Sequence of chain 1.K:
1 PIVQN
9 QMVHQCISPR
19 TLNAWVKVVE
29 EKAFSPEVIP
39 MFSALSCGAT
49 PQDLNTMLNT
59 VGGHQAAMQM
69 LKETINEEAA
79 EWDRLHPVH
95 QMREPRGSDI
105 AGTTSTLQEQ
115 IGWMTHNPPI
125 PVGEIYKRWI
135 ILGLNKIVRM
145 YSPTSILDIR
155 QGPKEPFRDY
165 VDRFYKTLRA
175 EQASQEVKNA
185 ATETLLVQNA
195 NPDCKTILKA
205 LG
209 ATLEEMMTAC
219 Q

Binding-site contacts:
Ligand atom C1 contacts residue GLN67 of chain 1.K at 3.1 Å.
Ligand atom N4 contacts residue ASN57 of chain 1.K at 2.8 Å (h-bond).
Ligand atom O4 contacts residue GLN179 of chain 1.L at 3.5 Å (h-bond).
Ligand atom F1 contacts residue LYS70 of chain 1.K at 3.2 Å.
Ligand atom C13 contacts residue ASN57 of chain 1.K at 3.4 Å.
Ligand atom N3 contacts residue GLN179 of chain 1.L at 3.5 Å (h-bond).
Ligand atom C3 contacts residue GLN179 of chain 1.L at 3.4 Å.
Ligand atom C21 contacts residue ASN57 of chain 1.K at 3.2 Å.
Ligand atom N2 contacts residue GLN179 of chain 1.L at 3.6 Å (h-bond).
Ligand atom C30 contacts residue TYR130 of chain 1.K at 3.4 Å (hydrophobic).
Ligand atom C30 contacts residue ALA105 of chain 1.K at 3.5 Å (hydrophobic).
Ligand atom C8 contacts residue LYS70 of chain 1.K at 3.5 Å.
Ligand atom C19 contacts residue MET66 of chain 1.K at 3.2 Å (hydrophobic).
Ligand atom O2 contacts residue LEU172 of chain 1.L at 3.5 Å (h-bond).
Ligand atom C31 contacts residue TYR130 of chain 1.K at 3.4 Å (hydrophobic).
Ligand atom C4 contacts residue GLN179 of chain 1.L at 3.5 Å.
Ligand atom C22 contacts residue ASN53 of chain 1.K at 3.5 Å.
Ligand atom C3 contacts residue ASN183 of chain 1.L at 3.1 Å.
Ligand atom C6 contacts residue GLN67 of chain 1.K at 3.3 Å.
Ligand atom O3 contacts residue LYS70 of chain 1.K at 2.8 Å (salt-bridge).
Ligand atom C15 contacts residue ASN57 of chain 1.K at 3.0 Å.
Ligand atom O6 contacts residue ILE73 of chain 1.K at 3.5 Å.
Ligand atom C9 contacts residue GLN179 of chain 1.L at 3.2 Å.
Ligand atom C35 contacts residue ASN74 of chain 1.K at 3.5 Å.
Ligand atom C2 contacts residue ASN183 of chain 1.L at 3.4 Å.
Ligand atom C18 contacts residue LYS70 of chain 1.K at 3.4 Å.
Ligand atom C4 contacts residue LYS182 of chain 1.L at 3.5 Å.
Ligand atom C28 contacts residue ASN57 of chain 1.K at 3.5 Å.
Ligand atom C23 contacts residue ASN53 of chain 1.K at 3.5 Å.
Ligand atom C16 contacts residue ASN57 of chain 1.K at 3.6 Å.
Ligand atom O5 contacts residue THR107 of chain 1.K at 3.0 Å.
Ligand atom F2 contacts residue MET66 of chain 1.K at 3.0 Å.
Ligand atom C35 contacts residue LYS70 of chain 1.K at 3.2 Å.
Ligand atom N6 contacts residue ASN57 of chain 1.K at 3.0 Å (h-bond).
Ligand atom N1 contacts residue ASN183 of chain 1.L at 2.9 Å (h-bond).
Ligand atom C30 contacts residue ASN53 of chain 1.K at 3.5 Å.
Ligand atom F1 contacts residue ILE73 of chain 1.K at 3.4 Å.
Ligand atom O2 contacts residue LYS182 of chain 1.L at 3.2 Å.
Ligand atom C7 contacts residue LYS70 of chain 1.K at 3.4 Å.
Ligand atom F1 contacts residue LEU69 of chain 1.K at 3.5 Å.

Sequence of chain 1.L:
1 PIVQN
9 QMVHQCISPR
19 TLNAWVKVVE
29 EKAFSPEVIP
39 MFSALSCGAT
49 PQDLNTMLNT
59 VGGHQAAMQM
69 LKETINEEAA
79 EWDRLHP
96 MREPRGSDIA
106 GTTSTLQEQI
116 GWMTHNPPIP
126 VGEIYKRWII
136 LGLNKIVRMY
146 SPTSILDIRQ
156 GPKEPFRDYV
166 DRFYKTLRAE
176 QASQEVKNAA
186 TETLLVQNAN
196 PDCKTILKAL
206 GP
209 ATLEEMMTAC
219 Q

This protein binds this small molecule.
Small molecule (SMILES): COc1ccc(-n2c([C@H](Cc3cc(F)cc(F)c3)NC(=O)CN3CCN(S(=O)(=O)c4ccc(N)cc4)CC3=O)nc3ccccc3c2=O)cc1